Binding-site contacts:
Ligand atom C3 contacts residue LEU157 of chain 1.F at 4.2 Å (hydrophobic).
Ligand atom C27 contacts residue ALA18 of chain 1.F at 3.4 Å (hydrophobic).
Ligand atom C21 contacts residue VAL821 of chain 1.H at 3.5 Å (hydrophobic).
Ligand atom O1 contacts residue LEU157 of chain 1.F at 3.8 Å.
Ligand atom C2 contacts residue TYR818 of chain 1.H at 4.0 Å (hydrophobic).
Ligand atom C26 contacts residue GLY825 of chain 1.H at 3.5 Å.
Ligand atom C19 contacts residue MET11 of chain 1.F at 3.3 Å (hydrophobic).
Ligand atom O1 contacts residue TYR818 of chain 1.H at 4.0 Å.
Ligand atom C19 contacts residue TYR818 of chain 1.H at 3.4 Å (hydrophobic).
Ligand atom C23 contacts residue VAL15 of chain 1.F at 3.9 Å (hydrophobic).
Ligand atom C21 contacts residue GLY822 of chain 1.H at 4.0 Å.
Ligand atom C25 contacts residue ALA18 of chain 1.F at 3.6 Å (hydrophobic).
Ligand atom C24 contacts residue LEU14 of chain 1.F at 4.5 Å (hydrophobic).
Ligand atom C20 contacts residue VAL15 of chain 1.F at 4.0 Å (hydrophobic).
Ligand atom C18 contacts residue MET11 of chain 1.F at 4.1 Å (hydrophobic).
Ligand atom C21 contacts residue VAL15 of chain 1.F at 4.0 Å (hydrophobic).
Ligand atom C16 contacts residue LEU14 of chain 1.F at 4.2 Å (hydrophobic).
Ligand atom C18 contacts residue VAL821 of chain 1.H at 3.8 Å (hydrophobic).
Ligand atom C8 contacts residue MET153 of chain 1.F at 4.3 Å (hydrophobic).
Ligand atom C4 contacts residue LEU157 of chain 1.F at 3.4 Å (hydrophobic).
Ligand atom C22 contacts residue VAL15 of chain 1.F at 4.1 Å (hydrophobic).
Ligand atom C7 contacts residue MET153 of chain 1.F at 4.3 Å (hydrophobic).
Ligand atom C23 contacts residue LEU14 of chain 1.F at 3.5 Å (hydrophobic).

Sequence of chain 1.F:
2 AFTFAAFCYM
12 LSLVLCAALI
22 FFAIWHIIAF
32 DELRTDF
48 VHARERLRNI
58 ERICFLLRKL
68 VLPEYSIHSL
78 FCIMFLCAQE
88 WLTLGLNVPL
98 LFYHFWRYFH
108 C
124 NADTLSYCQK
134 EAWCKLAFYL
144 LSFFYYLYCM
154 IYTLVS

Sequence of chain 1.H:
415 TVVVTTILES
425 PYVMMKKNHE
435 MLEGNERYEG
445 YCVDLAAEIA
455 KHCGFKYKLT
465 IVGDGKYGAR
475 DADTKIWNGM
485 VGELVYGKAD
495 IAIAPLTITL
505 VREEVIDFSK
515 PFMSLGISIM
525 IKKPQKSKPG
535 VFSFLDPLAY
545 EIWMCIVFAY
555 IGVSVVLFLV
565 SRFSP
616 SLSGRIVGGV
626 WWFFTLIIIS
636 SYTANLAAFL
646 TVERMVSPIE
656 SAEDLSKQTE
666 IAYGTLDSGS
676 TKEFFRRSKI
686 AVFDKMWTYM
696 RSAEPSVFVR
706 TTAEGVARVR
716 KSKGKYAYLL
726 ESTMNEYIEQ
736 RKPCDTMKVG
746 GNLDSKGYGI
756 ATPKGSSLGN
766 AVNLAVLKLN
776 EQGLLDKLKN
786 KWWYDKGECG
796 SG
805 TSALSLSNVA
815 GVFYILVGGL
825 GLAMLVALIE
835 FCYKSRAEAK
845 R

A small-molecule ligand and the protein it binds are described below.
Small molecule (SMILES): CC(C)CCC[C@@H](C)[C@H]1CC[C@H]2[C@@H]3CC=C4C[C@@H](O)CC[C@]4(C)[C@H]3CC[C@]12C